Sequence of chain 2.A:
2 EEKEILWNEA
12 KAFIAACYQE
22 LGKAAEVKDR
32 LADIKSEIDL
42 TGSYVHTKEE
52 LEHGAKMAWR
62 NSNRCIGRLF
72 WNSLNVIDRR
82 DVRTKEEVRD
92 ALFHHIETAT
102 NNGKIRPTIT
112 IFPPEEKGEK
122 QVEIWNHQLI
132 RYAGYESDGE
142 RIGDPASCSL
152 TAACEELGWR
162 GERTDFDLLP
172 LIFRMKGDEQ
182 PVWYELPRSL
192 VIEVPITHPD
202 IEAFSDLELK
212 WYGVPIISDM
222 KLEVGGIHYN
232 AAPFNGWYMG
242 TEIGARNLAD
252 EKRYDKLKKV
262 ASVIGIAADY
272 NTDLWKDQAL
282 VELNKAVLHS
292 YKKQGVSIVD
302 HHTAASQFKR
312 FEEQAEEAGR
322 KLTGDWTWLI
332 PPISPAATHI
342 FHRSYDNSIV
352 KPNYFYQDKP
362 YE

The small molecule below binds the protein below.
Small molecule (SMILES): Nc1ccc2ccc(CCNCCCc3cccc(F)c3)cc2n1

Binding-site contacts:
Ligand atom C07 contacts residue HEM1 of chain 2.B at 3.5 Å.
Ligand atom N01 contacts residue HEM1 of chain 2.B at 3.9 Å.
Ligand atom C06 contacts residue PHE235 of chain 2.A at 3.8 Å (hydrophobic).
Ligand atom C06 contacts residue ILE218 of chain 2.A at 3.4 Å (hydrophobic).
Ligand atom N13 contacts residue HEM1 of chain 2.B at 3.2 Å (h-bond).
Ligand atom C14 contacts residue HIS128 of chain 2.A at 4.1 Å.
Ligand atom N01 contacts residue GLU243 of chain 2.A at 2.8 Å (salt-bridge).
Ligand atom C07 contacts residue ILE218 of chain 2.A at 3.4 Å (hydrophobic).
Ligand atom C06 contacts residue HEM1 of chain 2.B at 3.3 Å.
Ligand atom C02 contacts residue TRP238 of chain 2.A at 4.0 Å (hydrophobic).
Ligand atom C03 contacts residue HEM1 of chain 2.B at 3.1 Å.
Ligand atom N02 contacts residue PRO216 of chain 2.A at 3.9 Å.
Ligand atom C12 contacts residue HEM1 of chain 2.B at 3.5 Å.
Ligand atom C21 contacts residue TYR357 of chain 2.A at 3.5 Å (hydrophobic).
Ligand atom N02 contacts residue TRP238 of chain 2.A at 2.9 Å (h-bond).
Ligand atom C12 contacts residue HIS128 of chain 2.A at 4.1 Å.
Ligand atom C10 contacts residue GLU243 of chain 2.A at 3.6 Å.
Ligand atom C16 contacts residue HEM1 of chain 2.B at 3.7 Å.
Ligand atom C14 contacts residue HEM1 of chain 2.B at 3.4 Å.
Ligand atom C11 contacts residue HEM1 of chain 2.B at 3.4 Å.
Ligand atom C05 contacts residue ILE218 of chain 2.A at 3.9 Å (hydrophobic).
Ligand atom N02 contacts residue TYR239 of chain 2.A at 3.7 Å.
Ligand atom N02 contacts residue MET240 of chain 2.A at 4.2 Å.
Ligand atom C08 contacts residue HEM1 of chain 2.B at 3.8 Å.
Ligand atom N02 contacts residue GLU243 of chain 2.A at 2.8 Å (salt-bridge).
Ligand atom N02 contacts residue HEM1 of chain 2.B at 3.6 Å.
Ligand atom C04 contacts residue HEM1 of chain 2.B at 3.3 Å.
Ligand atom C02 contacts residue HEM1 of chain 2.B at 3.7 Å.
Ligand atom C05 contacts residue HEM1 of chain 2.B at 3.6 Å.
Ligand atom C03 contacts residue GLY237 of chain 2.A at 4.1 Å.
Ligand atom C09 contacts residue HEM1 of chain 2.B at 3.3 Å.
Ligand atom C09 contacts residue GLU243 of chain 2.A at 3.5 Å.
Ligand atom C10 contacts residue HEM1 of chain 2.B at 3.9 Å.
Ligand atom C12 contacts residue ILE218 of chain 2.A at 4.0 Å (hydrophobic).
Ligand atom C16 contacts residue TYR357 of chain 2.A at 3.1 Å (hydrophobic).
Ligand atom C15 contacts residue HEM1 of chain 2.B at 4.1 Å.
Ligand atom C08 contacts residue ILE218 of chain 2.A at 3.9 Å (hydrophobic).
Ligand atom C02 contacts residue GLU243 of chain 2.A at 3.5 Å.
Ligand atom N13 contacts residue HIS128 of chain 2.A at 4.0 Å.
Ligand atom C26 contacts residue TYR357 of chain 2.A at 3.0 Å (hydrophobic).